The small molecule below binds the protein below.
Small molecule (SMILES): CC(C)C[C@@H](C=O)NC(=O)[C@@H]1CCCN1C(=O)[C@@H](NC(=O)[C@@H]1CCCN1C(=O)[C@@H]1CCCN1C(=O)[C@H](CCCN=C(N)N)NC(=O)[C@@H](N)CC(C)C)[C@@H](C)O

Sequence of chain 1.A:
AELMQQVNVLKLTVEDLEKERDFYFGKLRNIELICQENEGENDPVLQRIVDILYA

Binding-site contacts:
Ligand atom CG contacts residue GLU21 of chain 1.B at 3.7 Å.
Ligand atom O contacts residue ARG24 of chain 1.B at 2.8 Å (salt-bridge).
Ligand atom CB contacts residue GLU21 of chain 1.B at 3.6 Å.
Ligand atom CB contacts residue GLU23 of chain 1.A at 3.6 Å.
Ligand atom OG1 contacts residue ARG24 of chain 1.B at 3.9 Å.
Ligand atom O contacts residue PHE28 of chain 1.B at 3.6 Å.
Ligand atom CB contacts residue ARG24 of chain 1.B at 3.5 Å.
Ligand atom N contacts residue TYR27 of chain 1.A at 3.1 Å (h-bond).
Ligand atom CD contacts residue PHE26 of chain 1.A at 4.0 Å (hydrophobic).
Ligand atom C contacts residue GLU23 of chain 1.A at 3.9 Å.
Ligand atom CA contacts residue GLU23 of chain 1.A at 3.7 Å.
Ligand atom CD2 contacts residue GLU21 of chain 1.B at 3.4 Å.
Ligand atom CZ contacts residue PHE26 of chain 1.A at 3.4 Å (hydrophobic).
Ligand atom CD1 contacts residue LEU31 of chain 1.B at 3.9 Å (hydrophobic).
Ligand atom CB contacts residue TYR27 of chain 1.A at 3.9 Å (hydrophobic).
Ligand atom C contacts residue ARG24 of chain 1.B at 3.8 Å.
Ligand atom N contacts residue TYR57 of chain 1.B at 3.8 Å.
Ligand atom O contacts residue GLU23 of chain 1.A at 4.0 Å.
Ligand atom C contacts residue TYR27 of chain 1.A at 3.5 Å (hydrophobic).
Ligand atom CG2 contacts residue GLU23 of chain 1.A at 3.3 Å.
Ligand atom OG1 contacts residue GLU23 of chain 1.A at 3.3 Å (salt-bridge).
Ligand atom CD1 contacts residue GLU35 of chain 1.B at 3.7 Å.
Ligand atom C contacts residue ARG24 of chain 1.B at 3.9 Å.
Ligand atom O contacts residue TYR27 of chain 1.A at 2.5 Å (h-bond).
Ligand atom CD1 contacts residue GLU21 of chain 1.B at 3.7 Å.
Ligand atom CA contacts residue TYR27 of chain 1.A at 3.3 Å (hydrophobic).
Ligand atom CG contacts residue PHE28 of chain 1.B at 4.1 Å (hydrophobic).
Ligand atom N contacts residue ARG24 of chain 1.B at 3.5 Å (salt-bridge).
Ligand atom CD contacts residue PHE28 of chain 1.B at 3.5 Å (hydrophobic).
Ligand atom N contacts residue GLU23 of chain 1.A at 3.0 Å (salt-bridge).
Ligand atom NH2 contacts residue PHE26 of chain 1.A at 3.5 Å.
Ligand atom CD contacts residue TYR27 of chain 1.A at 3.4 Å (hydrophobic).
Ligand atom CA contacts residue GLU23 of chain 1.A at 3.8 Å.
Ligand atom CD2 contacts residue LEU56 of chain 1.B at 3.8 Å (hydrophobic).
Ligand atom CD1 contacts residue ARG32 of chain 1.B at 3.8 Å.
Ligand atom NH1 contacts residue PHE26 of chain 1.A at 3.7 Å.
Ligand atom C contacts residue TYR27 of chain 1.A at 3.2 Å (hydrophobic).
Ligand atom CD1 contacts residue PHE28 of chain 1.B at 3.9 Å (hydrophobic).
Ligand atom O contacts residue TYR27 of chain 1.A at 3.5 Å (h-bond).
Ligand atom NE contacts residue PHE26 of chain 1.A at 3.8 Å.

Sequence of chain 1.B:
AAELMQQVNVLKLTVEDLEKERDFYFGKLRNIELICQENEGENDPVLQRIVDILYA